A small-molecule ligand and the protein it binds are described below.
Small molecule (SMILES): NCC(=O)O

Sequence of chain 1.B:
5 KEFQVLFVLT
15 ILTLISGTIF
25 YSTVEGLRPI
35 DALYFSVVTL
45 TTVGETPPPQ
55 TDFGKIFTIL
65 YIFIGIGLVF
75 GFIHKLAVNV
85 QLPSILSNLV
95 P

Binding-site contacts:
Ligand atom N contacts residue PHE74 of chain 1.B at 3.8 Å.
Ligand atom C contacts residue HIS78 of chain 2.A at 4.1 Å.
Ligand atom N contacts residue GLY75 of chain 1.B at 4.0 Å.
Ligand atom CA contacts residue PHE74 of chain 1.B at 3.5 Å (hydrophobic).
Ligand atom N contacts residue HIS78 of chain 1.B at 4.2 Å.
Ligand atom CA contacts residue GLY71 of chain 1.B at 4.1 Å.
Ligand atom OXT contacts residue HIS78 of chain 2.A at 3.7 Å.
Ligand atom O contacts residue HIS78 of chain 2.A at 3.6 Å (h-bond).
Ligand atom CA contacts residue GLY75 of chain 1.B at 3.7 Å.

Sequence of chain 2.A:
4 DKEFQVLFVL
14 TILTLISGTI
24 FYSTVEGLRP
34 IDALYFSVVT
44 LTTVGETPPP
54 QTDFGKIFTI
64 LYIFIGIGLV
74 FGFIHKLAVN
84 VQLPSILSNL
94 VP